The protein below binds the small molecule below.
Small molecule (SMILES): O=C(O)c1[nH]c(=O)[nH]c(=O)c1F

Binding-site contacts:
Ligand atom O6 contacts residue ALA275 of chain 1.A at 2.4 Å (h-bond).
Ligand atom C6 contacts residue THR106 of chain 1.A at 3.1 Å.
Ligand atom C2 contacts residue HIS16 of chain 1.A at 3.5 Å.
Ligand atom O41 contacts residue ASP258 of chain 1.A at 2.9 Å (salt-bridge).
Ligand atom O41 contacts residue ZN1 of chain 1.E at 3.6 Å.
Ligand atom C41 contacts residue ZN1 of chain 1.E at 3.1 Å.
Ligand atom C6 contacts residue ALA260 of chain 1.A at 3.4 Å (hydrophobic).
Ligand atom F5 contacts residue GLY276 of chain 1.A at 3.5 Å.
Ligand atom C2 contacts residue ARG18 of chain 1.A at 3.2 Å.
Ligand atom O6 contacts residue ARG18 of chain 1.A at 3.6 Å (salt-bridge).
Ligand atom O42 contacts residue ZN1 of chain 1.F at 2.2 Å.
Ligand atom O6 contacts residue ALA260 of chain 1.A at 3.5 Å.
Ligand atom N1 contacts residue THR106 of chain 1.A at 3.2 Å (h-bond).
Ligand atom N1 contacts residue HIS262 of chain 1.A at 3.5 Å (h-bond).
Ligand atom O6 contacts residue GLY276 of chain 1.A at 3.6 Å.
Ligand atom O42 contacts residue ZN1 of chain 1.E at 2.9 Å.
Ligand atom N1 contacts residue ARG18 of chain 1.A at 2.9 Å (salt-bridge).
Ligand atom N3 contacts residue ZN1 of chain 1.E at 3.6 Å.
Ligand atom F5 contacts residue ALA275 of chain 1.A at 3.5 Å.
Ligand atom C4 contacts residue THR105 of chain 1.A at 3.6 Å.
Ligand atom N1 contacts residue ALA260 of chain 1.A at 3.6 Å.
Ligand atom C2 contacts residue THR106 of chain 1.A at 3.6 Å.
Ligand atom O42 contacts residue KCX98 of chain 1.A at 3.1 Å (h-bond).
Ligand atom N3 contacts residue HIS16 of chain 1.A at 3.1 Å.
Ligand atom C41 contacts residue ASP258 of chain 1.A at 3.6 Å.
Ligand atom N3 contacts residue ASN43 of chain 1.A at 3.3 Å (h-bond).
Ligand atom O41 contacts residue ZN1 of chain 1.F at 3.0 Å.
Ligand atom O6 contacts residue THR106 of chain 1.A at 3.0 Å (h-bond).
Ligand atom C41 contacts residue THR105 of chain 1.A at 3.4 Å.
Ligand atom O2 contacts residue HIS16 of chain 1.A at 2.9 Å (h-bond).
Ligand atom C4 contacts residue ZN1 of chain 1.E at 3.7 Å.
Ligand atom C2 contacts residue ASN43 of chain 1.A at 3.2 Å.
Ligand atom O2 contacts residue ARG18 of chain 1.A at 2.4 Å (salt-bridge).
Ligand atom O41 contacts residue LYS230 of chain 1.A at 3.1 Å (salt-bridge).
Ligand atom C6 contacts residue ALA275 of chain 1.A at 3.4 Å (hydrophobic).
Ligand atom O6 contacts residue HIS262 of chain 1.A at 2.4 Å (h-bond).
Ligand atom C41 contacts residue ZN1 of chain 1.F at 3.0 Å.
Ligand atom O2 contacts residue ASN43 of chain 1.A at 2.6 Å (h-bond).
Ligand atom C6 contacts residue HIS262 of chain 1.A at 3.4 Å.
Ligand atom F5 contacts residue THR105 of chain 1.A at 3.6 Å.

Sequence of chain 1.A:
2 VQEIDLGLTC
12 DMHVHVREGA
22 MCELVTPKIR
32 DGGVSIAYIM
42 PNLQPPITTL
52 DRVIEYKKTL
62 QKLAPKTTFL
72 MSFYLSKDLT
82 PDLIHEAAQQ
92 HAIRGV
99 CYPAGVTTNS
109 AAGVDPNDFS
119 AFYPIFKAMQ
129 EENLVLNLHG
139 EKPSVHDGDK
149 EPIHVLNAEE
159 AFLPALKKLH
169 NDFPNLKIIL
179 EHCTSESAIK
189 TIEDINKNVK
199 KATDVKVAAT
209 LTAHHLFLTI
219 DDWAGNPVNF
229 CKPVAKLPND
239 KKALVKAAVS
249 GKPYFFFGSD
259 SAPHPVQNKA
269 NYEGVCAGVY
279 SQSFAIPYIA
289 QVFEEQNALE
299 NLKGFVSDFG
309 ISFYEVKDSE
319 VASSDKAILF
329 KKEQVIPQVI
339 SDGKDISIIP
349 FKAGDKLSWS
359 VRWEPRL